Binding-site contacts:
Ligand atom O9 contacts residue LEU268 of chain 1.E at 3.6 Å.
Ligand atom C12 contacts residue VAL174 of chain 1.E at 3.5 Å (hydrophobic).
Ligand atom O10 contacts residue ILE264 of chain 1.E at 3.2 Å.
Ligand atom O30 contacts residue PHE226 of chain 1.E at 3.7 Å.
Ligand atom O20 contacts residue TRP235 of chain 1.E at 3.3 Å.
Ligand atom C27 contacts residue PHE221 of chain 1.E at 3.4 Å (hydrophobic).
Ligand atom N21 contacts residue ILE180 of chain 1.E at 3.6 Å.
Ligand atom C26 contacts residue PHE221 of chain 1.E at 3.6 Å (hydrophobic).
Ligand atom C31 contacts residue GLU178 of chain 1.E at 3.4 Å.
Ligand atom C5 contacts residue PHE267 of chain 1.E at 3.5 Å (hydrophobic).
Ligand atom O10 contacts residue PHE267 of chain 1.E at 3.7 Å.
Ligand atom C28 contacts residue SER173 of chain 1.E at 3.6 Å.
Ligand atom C24 contacts residue CYS175 of chain 1.E at 3.6 Å (hydrophobic).
Ligand atom O19 contacts residue PHE221 of chain 1.E at 3.3 Å (h-bond).
Ligand atom C28 contacts residue NAD1 of chain 1.CA at 3.3 Å.
Ligand atom C4 contacts residue PHE267 of chain 1.E at 3.4 Å (hydrophobic).
Ligand atom C23 contacts residue VAL174 of chain 1.E at 3.5 Å (hydrophobic).
Ligand atom C23 contacts residue CYS175 of chain 1.E at 3.7 Å (hydrophobic).
Ligand atom C28 contacts residue TYR186 of chain 1.E at 3.6 Å (hydrophobic).
Ligand atom C6 contacts residue PHE267 of chain 1.E at 3.8 Å (hydrophobic).
Ligand atom C31 contacts residue VAL174 of chain 1.E at 3.5 Å (hydrophobic).
Ligand atom O10 contacts residue VAL220 of chain 1.E at 3.7 Å.
Ligand atom C31 contacts residue CYS175 of chain 1.E at 3.9 Å (hydrophobic).
Ligand atom O29 contacts residue SER173 of chain 1.E at 2.7 Å (h-bond).
Ligand atom O29 contacts residue NAD1 of chain 1.CA at 3.0 Å.
Ligand atom C3 contacts residue PHE267 of chain 1.E at 3.7 Å (hydrophobic).
Ligand atom C24 contacts residue SER173 of chain 1.E at 3.4 Å.
Ligand atom C7 contacts residue GLN271 of chain 1.E at 3.9 Å.
Ligand atom O29 contacts residue TYR186 of chain 1.E at 2.8 Å (h-bond).
Ligand atom C22 contacts residue ILE180 of chain 1.E at 3.8 Å (hydrophobic).
Ligand atom O9 contacts residue PHE267 of chain 1.E at 3.7 Å.
Ligand atom C1 contacts residue LEU282 of chain 1.E at 3.7 Å (hydrophobic).
Ligand atom C14 contacts residue VAL174 of chain 1.E at 3.6 Å (hydrophobic).
Ligand atom O19 contacts residue VAL220 of chain 1.E at 3.5 Å.
Ligand atom C31 contacts residue ILE180 of chain 1.E at 3.5 Å (hydrophobic).
Ligand atom C15 contacts residue VAL174 of chain 1.E at 3.8 Å (hydrophobic).
Ligand atom O30 contacts residue TYR186 of chain 1.E at 3.6 Å.
Ligand atom C13 contacts residue VAL174 of chain 1.E at 3.5 Å (hydrophobic).
Ligand atom C17 contacts residue VAL220 of chain 1.E at 3.6 Å (hydrophobic).
Ligand atom C16 contacts residue VAL220 of chain 1.E at 3.8 Å (hydrophobic).

Sequence of chain 1.E:
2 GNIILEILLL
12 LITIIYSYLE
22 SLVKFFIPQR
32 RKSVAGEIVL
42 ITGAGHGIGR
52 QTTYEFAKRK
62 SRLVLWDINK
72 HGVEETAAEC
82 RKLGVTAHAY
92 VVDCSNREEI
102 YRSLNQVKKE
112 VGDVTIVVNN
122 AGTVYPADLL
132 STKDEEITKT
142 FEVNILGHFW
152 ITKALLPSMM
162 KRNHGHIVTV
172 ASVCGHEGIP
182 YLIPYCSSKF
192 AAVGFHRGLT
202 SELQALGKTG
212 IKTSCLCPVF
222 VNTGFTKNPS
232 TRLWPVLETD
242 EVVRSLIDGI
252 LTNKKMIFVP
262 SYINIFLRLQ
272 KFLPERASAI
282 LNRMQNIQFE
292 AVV

The protein below binds the small molecule below.
Small molecule (SMILES): Cc1ccc(S(=O)(=O)c2cc(C)cc(S(=O)(=O)Nc3ccc(C(=O)O)cc3)c2C)cc1